Binding-site contacts:
Ligand atom C1 contacts residue GLU61 of chain 1.C at 4.1 Å.
Ligand atom O7 contacts residue GLU61 of chain 1.C at 3.9 Å.
Ligand atom C3 contacts residue ASN58 of chain 1.C at 3.9 Å.
Ligand atom C6 contacts residue GLU61 of chain 1.C at 2.4 Å.
Ligand atom C7 contacts residue SER60 of chain 1.C at 4.1 Å.
Ligand atom O5 contacts residue GLU61 of chain 1.C at 3.7 Å.
Ligand atom O7 contacts residue ASN58 of chain 1.C at 4.0 Å.
Ligand atom C5 contacts residue GLU61 of chain 1.C at 3.9 Å.
Ligand atom O7 contacts residue THR59 of chain 1.C at 3.8 Å.
Ligand atom C2 contacts residue ASN58 of chain 1.C at 2.6 Å.
Ligand atom C5 contacts residue ASN58 of chain 1.C at 3.5 Å.
Ligand atom C1 contacts residue ASN58 of chain 1.C at 1.4 Å.
Ligand atom O4 contacts residue PRO83 of chain 1.C at 3.8 Å.
Ligand atom O5 contacts residue GLU61 of chain 1.C at 4.0 Å.
Ligand atom C8 contacts residue GLN99 of chain 1.C at 3.3 Å.
Ligand atom O6 contacts residue GLN99 of chain 1.C at 4.0 Å.
Ligand atom C6 contacts residue GLN99 of chain 1.C at 3.5 Å.
Ligand atom O2 contacts residue PHE82 of chain 1.C at 3.1 Å.
Ligand atom O7 contacts residue GLY103 of chain 1.C at 3.6 Å.
Ligand atom C7 contacts residue ASN58 of chain 1.C at 3.3 Å.
Ligand atom C8 contacts residue LEU100 of chain 1.C at 3.7 Å (hydrophobic).
Ligand atom O7 contacts residue SER60 of chain 1.C at 3.5 Å (h-bond).
Ligand atom C8 contacts residue THR59 of chain 1.C at 4.0 Å.
Ligand atom O3 contacts residue GLU61 of chain 1.C at 3.4 Å (salt-bridge).
Ligand atom C2 contacts residue GLN99 of chain 1.C at 3.9 Å.
Ligand atom C1 contacts residue SER60 of chain 1.C at 4.1 Å.
Ligand atom C3 contacts residue PRO83 of chain 1.C at 4.1 Å (hydrophobic).
Ligand atom O5 contacts residue PHE63 of chain 1.C at 4.0 Å.
Ligand atom O2 contacts residue GLN99 of chain 1.C at 3.0 Å (h-bond).
Ligand atom C5 contacts residue GLU61 of chain 1.C at 3.6 Å.
Ligand atom C4 contacts residue GLU61 of chain 1.C at 4.0 Å.
Ligand atom O5 contacts residue ASN58 of chain 1.C at 2.3 Å (h-bond).
Ligand atom C8 contacts residue ASN58 of chain 1.C at 3.6 Å.
Ligand atom C2 contacts residue GLU61 of chain 1.C at 3.9 Å.
Ligand atom C3 contacts residue PHE63 of chain 1.C at 4.0 Å (hydrophobic).
Ligand atom O3 contacts residue GLU61 of chain 1.C at 4.0 Å.
Ligand atom C8 contacts residue GLY103 of chain 1.C at 3.9 Å.
Ligand atom N2 contacts residue ASN58 of chain 1.C at 2.9 Å (h-bond).
Ligand atom C1 contacts residue GLU61 of chain 1.C at 3.9 Å.
Ligand atom O3 contacts residue PHE63 of chain 1.C at 2.8 Å (h-bond).

Sequence of chain 1.C:
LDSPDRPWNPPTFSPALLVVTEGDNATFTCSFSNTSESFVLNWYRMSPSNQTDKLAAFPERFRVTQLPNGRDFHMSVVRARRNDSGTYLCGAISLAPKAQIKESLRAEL

This small molecule binds to this protein.
Small molecule (SMILES): CC(=O)N[C@H]1[C@H](O[C@H]2[C@H](O)[C@@H](NC(C)=O)CO[C@@H]2CO[C@@H]2O[C@@H](C)[C@@H](O)[C@@H](O)[C@@H]2O)O[C@H](CO)[C@@H](O)[C@@H]1O